The protein below binds the small molecule below.
Small molecule (SMILES): CC(=O)N[C@@H]1[C@@H](O)[C@H](O)[C@@H](CO)O[C@H]1O

Sequence of chain 1.E:
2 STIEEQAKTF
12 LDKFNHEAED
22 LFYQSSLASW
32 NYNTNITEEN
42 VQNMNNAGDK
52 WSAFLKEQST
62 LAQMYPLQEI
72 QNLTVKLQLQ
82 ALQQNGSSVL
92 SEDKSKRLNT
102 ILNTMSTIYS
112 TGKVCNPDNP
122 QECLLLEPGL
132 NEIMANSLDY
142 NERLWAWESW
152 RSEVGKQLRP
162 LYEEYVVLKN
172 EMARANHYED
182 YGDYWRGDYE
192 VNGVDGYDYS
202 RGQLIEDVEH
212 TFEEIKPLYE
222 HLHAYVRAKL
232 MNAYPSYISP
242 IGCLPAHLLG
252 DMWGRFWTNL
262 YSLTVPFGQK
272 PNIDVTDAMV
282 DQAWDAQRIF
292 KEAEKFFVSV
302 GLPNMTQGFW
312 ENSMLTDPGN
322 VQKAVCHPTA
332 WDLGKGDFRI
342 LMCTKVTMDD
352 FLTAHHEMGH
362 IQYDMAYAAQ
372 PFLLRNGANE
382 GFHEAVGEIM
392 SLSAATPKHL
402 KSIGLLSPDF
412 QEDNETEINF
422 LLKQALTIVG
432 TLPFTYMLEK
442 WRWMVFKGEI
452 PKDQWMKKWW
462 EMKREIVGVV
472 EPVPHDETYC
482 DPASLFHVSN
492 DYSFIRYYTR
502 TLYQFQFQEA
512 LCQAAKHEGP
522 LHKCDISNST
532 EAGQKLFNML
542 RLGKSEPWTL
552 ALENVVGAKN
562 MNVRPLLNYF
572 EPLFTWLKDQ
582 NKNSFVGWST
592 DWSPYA

Binding-site contacts:
Ligand atom C3 contacts residue ASN86 of chain 1.E at 3.8 Å.
Ligand atom C1 contacts residue GLN64 of chain 1.E at 3.3 Å.
Ligand atom O3 contacts residue HIS178 of chain 1.E at 4.1 Å.
Ligand atom C7 contacts residue GLN84 of chain 1.E at 4.0 Å.
Ligand atom C2 contacts residue GLN64 of chain 1.E at 4.2 Å.
Ligand atom O5 contacts residue VAL90 of chain 1.E at 4.1 Å.
Ligand atom N2 contacts residue GLN84 of chain 1.E at 3.9 Å.
Ligand atom C8 contacts residue GLN84 of chain 1.E at 3.4 Å.
Ligand atom O5 contacts residue ASN86 of chain 1.E at 2.4 Å (h-bond).
Ligand atom C2 contacts residue ASN86 of chain 1.E at 2.5 Å.
Ligand atom C4 contacts residue ASN86 of chain 1.E at 4.2 Å.
Ligand atom C7 contacts residue ASN86 of chain 1.E at 3.4 Å.
Ligand atom N2 contacts residue GLN64 of chain 1.E at 3.9 Å.
Ligand atom C8 contacts residue ASN86 of chain 1.E at 4.5 Å.
Ligand atom N2 contacts residue ASN86 of chain 1.E at 2.9 Å (h-bond).
Ligand atom O7 contacts residue ASN86 of chain 1.E at 3.6 Å.
Ligand atom O5 contacts residue GLN64 of chain 1.E at 4.4 Å.
Ligand atom O7 contacts residue HIS178 of chain 1.E at 3.7 Å.
Ligand atom C5 contacts residue ASN86 of chain 1.E at 3.7 Å.
Ligand atom C1 contacts residue ASN86 of chain 1.E at 1.4 Å.
Ligand atom C5 contacts residue GLN64 of chain 1.E at 4.4 Å.
Ligand atom O7 contacts residue ASN177 of chain 1.E at 3.8 Å.